Binding-site contacts:
Ligand atom O28 contacts residue TYR56 of chain 1.D at 3.5 Å.
Ligand atom C06 contacts residue TYR64 of chain 1.D at 3.4 Å (hydrophobic).
Ligand atom BR1 contacts residue TRP60 of chain 1.D at 3.6 Å.
Ligand atom C32 contacts residue TRP88 of chain 1.D at 3.5 Å (hydrophobic).
Ligand atom C32 contacts residue THR75 of chain 1.D at 3.6 Å.
Ligand atom C19 contacts residue GLY126 of chain 1.D at 3.6 Å.
Ligand atom O01 contacts residue TYR56 of chain 1.D at 2.8 Å (h-bond).
Ligand atom C07 contacts residue TYR64 of chain 1.D at 3.4 Å (hydrophobic).
Ligand atom C10 contacts residue TYR64 of chain 1.D at 3.6 Å (hydrophobic).
Ligand atom C04 contacts residue ASP73 of chain 1.D at 3.5 Å.
Ligand atom C22 contacts residue ALA50 of chain 1.D at 3.7 Å (hydrophobic).
Ligand atom O23 contacts residue GLY38 of chain 1.D at 3.7 Å.
Ligand atom BR1 contacts residue LEU36 of chain 1.D at 3.7 Å.
Ligand atom C30 contacts residue TRP88 of chain 1.D at 3.6 Å (hydrophobic).
Ligand atom C22 contacts residue GLY38 of chain 1.D at 3.4 Å.
Ligand atom C22 contacts residue LEU40 of chain 1.D at 3.5 Å (hydrophobic).
Ligand atom O27 contacts residue LEU110 of chain 1.D at 2.9 Å.
Ligand atom C09 contacts residue TYR64 of chain 1.D at 3.5 Å (hydrophobic).
Ligand atom C18 contacts residue TYR47 of chain 1.D at 3.5 Å (hydrophobic).
Ligand atom C31 contacts residue TRP88 of chain 1.D at 3.2 Å (hydrophobic).
Ligand atom BR1 contacts residue TYR64 of chain 1.D at 3.5 Å.
Ligand atom C06 contacts residue LEU36 of chain 1.D at 3.6 Å (hydrophobic).
Ligand atom N26 contacts residue TRP60 of chain 1.D at 3.5 Å (h-bond).
Ligand atom C31 contacts residue THR75 of chain 1.D at 3.7 Å.
Ligand atom C22 contacts residue LEU39 of chain 1.D at 3.2 Å (hydrophobic).
Ligand atom O27 contacts residue TRP60 of chain 1.D at 3.3 Å (h-bond).
Ligand atom C19 contacts residue TYR47 of chain 1.D at 3.5 Å (hydrophobic).
Ligand atom C32 contacts residue THR115 of chain 1.D at 3.7 Å.
Ligand atom C09 contacts residue LEU36 of chain 1.D at 3.7 Å (hydrophobic).
Ligand atom O23 contacts residue LEU36 of chain 1.D at 3.1 Å.
Ligand atom O01 contacts residue SER129 of chain 1.D at 3.3 Å (h-bond).
Ligand atom C07 contacts residue LEU36 of chain 1.D at 3.3 Å (hydrophobic).
Ligand atom C16 contacts residue ALA127 of chain 1.D at 3.5 Å (hydrophobic).
Ligand atom C30 contacts residue TYR93 of chain 1.D at 3.4 Å (hydrophobic).
Ligand atom O21 contacts residue GLY38 of chain 1.D at 3.5 Å.
Ligand atom O28 contacts residue TRP60 of chain 1.D at 3.1 Å (h-bond).
Ligand atom N03 contacts residue ASP73 of chain 1.D at 2.7 Å (salt-bridge).
Ligand atom C17 contacts residue ALA127 of chain 1.D at 3.7 Å (hydrophobic).
Ligand atom C30 contacts residue PHE101 of chain 1.D at 3.7 Å (hydrophobic).
Ligand atom C12 contacts residue TYR64 of chain 1.D at 3.6 Å (hydrophobic).

Sequence of chain 1.D:
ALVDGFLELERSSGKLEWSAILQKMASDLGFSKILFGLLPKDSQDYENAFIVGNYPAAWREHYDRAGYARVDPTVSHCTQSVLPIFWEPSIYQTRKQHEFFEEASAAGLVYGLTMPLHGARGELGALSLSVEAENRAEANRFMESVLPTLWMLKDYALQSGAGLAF

This protein binds this small molecule.
Small molecule (SMILES): COc1ccccc1C(=O)Oc1c(Br)cc(Br)cc1CNC(=O)c1ccccc1[N+](=O)[O-]